Sequence of chain 1.A:
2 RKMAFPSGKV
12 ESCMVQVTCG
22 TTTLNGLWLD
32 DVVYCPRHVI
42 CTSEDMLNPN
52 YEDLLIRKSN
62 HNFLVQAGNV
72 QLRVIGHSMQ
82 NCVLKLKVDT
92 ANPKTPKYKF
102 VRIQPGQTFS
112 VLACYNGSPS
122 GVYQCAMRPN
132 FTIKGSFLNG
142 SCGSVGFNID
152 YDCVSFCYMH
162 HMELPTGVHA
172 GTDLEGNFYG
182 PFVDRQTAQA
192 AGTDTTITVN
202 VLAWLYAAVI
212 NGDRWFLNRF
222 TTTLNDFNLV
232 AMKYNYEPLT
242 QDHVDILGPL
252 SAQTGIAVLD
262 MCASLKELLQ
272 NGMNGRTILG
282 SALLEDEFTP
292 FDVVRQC

Binding-site contacts:
Ligand atom C2 contacts residue CYS143 of chain 1.A at 2.8 Å (hydrophobic).
Ligand atom N1 contacts residue CYS143 of chain 1.A at 3.0 Å (h-bond).
Ligand atom C6 contacts residue ASN140 of chain 1.A at 3.3 Å.
Ligand atom O3 contacts residue GLU164 of chain 1.A at 3.0 Å (salt-bridge).
Ligand atom N5 contacts residue CYS143 of chain 1.A at 2.8 Å (h-bond).
Ligand atom C10 contacts residue GLN187 of chain 1.A at 3.6 Å.
Ligand atom C9 contacts residue HIS162 of chain 1.A at 3.5 Å.
Ligand atom C20 contacts residue ASP185 of chain 1.A at 3.8 Å.
Ligand atom C7 contacts residue ASN140 of chain 1.A at 3.4 Å.
Ligand atom C4 contacts residue CYS143 of chain 1.A at 3.3 Å (hydrophobic).
Ligand atom C22 contacts residue GLU164 of chain 1.A at 3.4 Å.
Ligand atom C21 contacts residue GLU164 of chain 1.A at 3.7 Å.
Ligand atom C8 contacts residue GLU164 of chain 1.A at 3.5 Å.
Ligand atom N2 contacts residue PHE138 of chain 1.A at 3.6 Å (h-bond).
Ligand atom N2 contacts residue GLU164 of chain 1.A at 3.2 Å (salt-bridge).
Ligand atom F1 contacts residue MET163 of chain 1.A at 3.1 Å.
Ligand atom F3 contacts residue THR188 of chain 1.A at 2.9 Å.
Ligand atom O3 contacts residue MET163 of chain 1.A at 3.4 Å.
Ligand atom C4 contacts residue HIS161 of chain 1.A at 3.8 Å.
Ligand atom C1 contacts residue HIS162 of chain 1.A at 3.7 Å.
Ligand atom O1 contacts residue GLU164 of chain 1.A at 3.5 Å.
Ligand atom C3 contacts residue CYS143 of chain 1.A at 1.8 Å (hydrophobic).
Ligand atom N5 contacts residue GLY141 of chain 1.A at 3.5 Å (h-bond).
Ligand atom O1 contacts residue HIS170 of chain 1.A at 3.6 Å.
Ligand atom N5 contacts residue SER142 of chain 1.A at 3.6 Å (h-bond).
Ligand atom O1 contacts residue HIS161 of chain 1.A at 2.7 Å (h-bond).
Ligand atom F2 contacts residue PRO166 of chain 1.A at 3.6 Å.
Ligand atom F1 contacts residue GLU164 of chain 1.A at 2.8 Å.
Ligand atom C20 contacts residue HIS39 of chain 1.A at 3.7 Å.
Ligand atom O4 contacts residue GLN187 of chain 1.A at 3.6 Å.
Ligand atom C23 contacts residue GLU164 of chain 1.A at 3.5 Å.
Ligand atom F3 contacts residue GLN190 of chain 1.A at 3.6 Å.
Ligand atom F1 contacts residue LEU165 of chain 1.A at 3.6 Å.
Ligand atom F3 contacts residue MET163 of chain 1.A at 3.7 Å.
Ligand atom N4 contacts residue GLU164 of chain 1.A at 3.0 Å (salt-bridge).
Ligand atom C8 contacts residue HIS161 of chain 1.A at 3.8 Å.
Ligand atom F2 contacts residue GLU164 of chain 1.A at 3.3 Å.
Ligand atom N1 contacts residue HIS162 of chain 1.A at 2.9 Å (h-bond).
Ligand atom O1 contacts residue PHE138 of chain 1.A at 3.5 Å.
Ligand atom C19 contacts residue MET163 of chain 1.A at 3.8 Å (hydrophobic).

A small-molecule ligand and the protein it binds are described below.
Small molecule (SMILES): [H]/N=C/[C@H](C[C@@H]1CCNC1=O)NC(=O)[C@@H]1[C@@H]2[C@H](CN1C(=O)[C@@H](NC(=O)C(F)(F)F)C(C)(C)C)C2(C)C